Sequence of chain 1.A:
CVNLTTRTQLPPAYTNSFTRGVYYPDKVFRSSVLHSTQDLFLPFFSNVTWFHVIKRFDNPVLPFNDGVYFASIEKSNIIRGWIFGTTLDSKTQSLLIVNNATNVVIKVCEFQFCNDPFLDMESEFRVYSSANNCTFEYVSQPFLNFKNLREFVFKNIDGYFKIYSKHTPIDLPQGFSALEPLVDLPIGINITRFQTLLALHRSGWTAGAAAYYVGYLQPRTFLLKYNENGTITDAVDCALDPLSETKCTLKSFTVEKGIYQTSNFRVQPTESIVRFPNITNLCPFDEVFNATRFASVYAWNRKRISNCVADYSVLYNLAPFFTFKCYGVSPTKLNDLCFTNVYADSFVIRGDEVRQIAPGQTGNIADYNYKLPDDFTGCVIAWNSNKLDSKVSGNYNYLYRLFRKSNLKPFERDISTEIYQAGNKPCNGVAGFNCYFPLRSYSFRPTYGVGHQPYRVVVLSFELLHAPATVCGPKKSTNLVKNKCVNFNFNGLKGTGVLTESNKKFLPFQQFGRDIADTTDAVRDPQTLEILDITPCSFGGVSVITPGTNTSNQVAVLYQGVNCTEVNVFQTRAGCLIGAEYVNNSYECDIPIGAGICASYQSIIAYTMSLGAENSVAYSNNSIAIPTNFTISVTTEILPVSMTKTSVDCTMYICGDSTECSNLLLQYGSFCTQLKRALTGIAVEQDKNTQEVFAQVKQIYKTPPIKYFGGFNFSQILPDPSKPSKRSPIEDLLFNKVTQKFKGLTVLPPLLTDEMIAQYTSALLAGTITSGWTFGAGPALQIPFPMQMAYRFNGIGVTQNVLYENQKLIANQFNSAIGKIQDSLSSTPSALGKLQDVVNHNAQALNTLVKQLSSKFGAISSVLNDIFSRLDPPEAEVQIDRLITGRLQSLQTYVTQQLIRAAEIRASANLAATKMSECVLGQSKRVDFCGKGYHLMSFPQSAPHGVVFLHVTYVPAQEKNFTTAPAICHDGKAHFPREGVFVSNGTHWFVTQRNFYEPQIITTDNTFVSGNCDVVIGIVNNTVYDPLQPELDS

Binding-site contacts:
Ligand atom O7 contacts residue ASN706 of chain 1.B at 2.5 Å (h-bond).
Ligand atom C8 contacts residue ILE1127 of chain 1.B at 4.4 Å (hydrophobic).
Ligand atom C1 contacts residue ASN706 of chain 1.B at 1.4 Å.
Ligand atom O5 contacts residue ASN706 of chain 1.B at 2.3 Å (h-bond).
Ligand atom C8 contacts residue ASN706 of chain 1.B at 4.3 Å.
Ligand atom O7 contacts residue TYR793 of chain 1.A at 3.0 Å.
Ligand atom C3 contacts residue ASN706 of chain 1.B at 3.8 Å.
Ligand atom N2 contacts residue ASN706 of chain 1.B at 2.9 Å (h-bond).
Ligand atom C4 contacts residue ASN706 of chain 1.B at 4.2 Å.
Ligand atom C7 contacts residue ASN706 of chain 1.B at 3.0 Å.
Ligand atom C7 contacts residue TYR793 of chain 1.A at 3.5 Å (hydrophobic).
Ligand atom O6 contacts residue ASN706 of chain 1.B at 4.5 Å.
Ligand atom O3 contacts residue TYR793 of chain 1.A at 4.4 Å.
Ligand atom N2 contacts residue TYR793 of chain 1.A at 3.8 Å.
Ligand atom C2 contacts residue TYR793 of chain 1.A at 3.9 Å (hydrophobic).
Ligand atom C8 contacts residue TYR793 of chain 1.A at 4.1 Å (hydrophobic).
Ligand atom C2 contacts residue ASN706 of chain 1.B at 2.4 Å.
Ligand atom C5 contacts residue ASN706 of chain 1.B at 3.6 Å.

Sequence of chain 1.B:
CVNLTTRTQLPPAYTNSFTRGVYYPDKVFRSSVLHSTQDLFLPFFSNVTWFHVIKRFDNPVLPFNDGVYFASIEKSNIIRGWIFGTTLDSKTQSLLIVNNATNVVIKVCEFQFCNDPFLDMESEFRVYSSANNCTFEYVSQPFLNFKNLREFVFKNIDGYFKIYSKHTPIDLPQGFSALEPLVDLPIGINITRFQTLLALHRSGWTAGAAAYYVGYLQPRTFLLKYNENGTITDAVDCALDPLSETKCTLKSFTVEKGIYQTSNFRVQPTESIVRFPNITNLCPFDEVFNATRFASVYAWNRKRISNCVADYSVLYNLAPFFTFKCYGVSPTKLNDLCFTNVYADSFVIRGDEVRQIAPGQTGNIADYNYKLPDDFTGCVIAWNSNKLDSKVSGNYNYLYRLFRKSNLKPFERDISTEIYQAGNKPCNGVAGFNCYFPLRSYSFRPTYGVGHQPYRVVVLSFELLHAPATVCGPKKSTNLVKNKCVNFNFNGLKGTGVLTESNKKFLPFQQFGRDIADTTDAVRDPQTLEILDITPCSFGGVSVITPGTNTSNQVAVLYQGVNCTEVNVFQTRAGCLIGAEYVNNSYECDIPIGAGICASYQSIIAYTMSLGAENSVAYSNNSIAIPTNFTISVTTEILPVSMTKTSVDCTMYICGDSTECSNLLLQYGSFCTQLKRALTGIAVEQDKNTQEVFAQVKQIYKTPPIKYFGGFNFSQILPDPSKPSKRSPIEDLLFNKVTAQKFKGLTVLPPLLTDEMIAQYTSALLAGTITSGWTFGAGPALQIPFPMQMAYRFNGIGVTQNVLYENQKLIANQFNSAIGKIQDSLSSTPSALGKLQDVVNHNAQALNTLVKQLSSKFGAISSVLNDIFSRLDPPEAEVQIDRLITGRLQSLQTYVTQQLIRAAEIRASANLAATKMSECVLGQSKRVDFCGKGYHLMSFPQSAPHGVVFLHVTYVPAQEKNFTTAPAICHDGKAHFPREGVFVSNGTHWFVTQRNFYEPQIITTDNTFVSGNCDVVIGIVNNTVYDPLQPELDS

A protein and the small-molecule ligand that binds it are described below.
Small molecule (SMILES): CC(=O)N[C@@H]1[C@@H](O)[C@H](O)[C@@H](CO)O[C@H]1O